Sequence of chain 1.K:
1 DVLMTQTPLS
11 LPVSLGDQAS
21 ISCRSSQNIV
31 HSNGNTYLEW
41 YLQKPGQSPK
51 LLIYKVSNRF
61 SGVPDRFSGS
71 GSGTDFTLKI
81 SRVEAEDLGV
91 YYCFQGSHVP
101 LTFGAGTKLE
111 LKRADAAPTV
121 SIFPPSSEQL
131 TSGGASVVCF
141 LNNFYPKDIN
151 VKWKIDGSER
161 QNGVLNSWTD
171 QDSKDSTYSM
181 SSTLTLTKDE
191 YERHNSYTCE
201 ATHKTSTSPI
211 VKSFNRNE

A small-molecule ligand and the protein it binds are described below.
Small molecule (SMILES): C[C@H](N)C(=O)N[C@@H](CCC(=O)O)C(=O)N[C@@H](Cc1ccccc1)C(=O)N[C@@H](CCCN=C(N)N)C(=O)N[C@H](C=O)CC1=NC=NC1

Binding-site contacts:
Ligand atom OE2 contacts residue SER32 of chain 1.K at 2.9 Å (h-bond).
Ligand atom CD2 contacts residue HIS31 of chain 1.K at 3.6 Å.
Ligand atom CD contacts residue HIS31 of chain 1.K at 3.6 Å.
Ligand atom O contacts residue HIS31 of chain 1.K at 3.1 Å (h-bond).
Ligand atom N contacts residue TYR54 of chain 1.J at 3.6 Å.
Ligand atom CB contacts residue TYR54 of chain 1.J at 3.5 Å (hydrophobic).
Ligand atom O contacts residue VAL99 of chain 1.K at 3.5 Å (h-bond).
Ligand atom O contacts residue TYR54 of chain 1.J at 2.9 Å (h-bond).
Ligand atom O contacts residue ILE102 of chain 1.J at 3.3 Å.
Ligand atom ND1 contacts residue ASP108 of chain 1.J at 2.5 Å (salt-bridge).
Ligand atom NE2 contacts residue TYR37 of chain 1.K at 3.4 Å.
Ligand atom CG contacts residue TYR37 of chain 1.K at 3.6 Å (hydrophobic).
Ligand atom CE1 contacts residue TYR54 of chain 1.J at 3.5 Å (hydrophobic).
Ligand atom OE1 contacts residue SER32 of chain 1.K at 2.6 Å (h-bond).
Ligand atom CB contacts residue ARG60 of chain 1.J at 3.5 Å.
Ligand atom CE2 contacts residue TYR54 of chain 1.J at 3.1 Å (hydrophobic).
Ligand atom CB contacts residue SER97 of chain 1.K at 3.4 Å.
Ligand atom CD contacts residue SER32 of chain 1.K at 3.3 Å.
Ligand atom O contacts residue ILE103 of chain 1.J at 3.0 Å (h-bond).
Ligand atom CA contacts residue SER97 of chain 1.K at 3.4 Å.
Ligand atom NH2 contacts residue ASP56 of chain 1.J at 2.9 Å (salt-bridge).
Ligand atom OE1 contacts residue HIS31 of chain 1.K at 3.1 Å (h-bond).
Ligand atom N contacts residue SER97 of chain 1.K at 3.1 Å (h-bond).
Ligand atom CG contacts residue ASP108 of chain 1.J at 3.6 Å.
Ligand atom CD contacts residue ASP58 of chain 1.J at 3.6 Å.
Ligand atom NE2 contacts residue GLY96 of chain 1.K at 2.6 Å (h-bond).
Ligand atom CB contacts residue TYR37 of chain 1.K at 3.6 Å (hydrophobic).
Ligand atom CZ contacts residue TYR54 of chain 1.J at 3.0 Å (hydrophobic).
Ligand atom CE1 contacts residue GLY96 of chain 1.K at 3.4 Å.
Ligand atom CZ contacts residue ASP56 of chain 1.J at 3.5 Å.
Ligand atom CE1 contacts residue LEU101 of chain 1.K at 3.6 Å (hydrophobic).
Ligand atom CG contacts residue SER97 of chain 1.K at 3.5 Å.
Ligand atom O contacts residue ARG60 of chain 1.J at 2.9 Å (salt-bridge).
Ligand atom CD1 contacts residue LEU101 of chain 1.K at 3.5 Å (hydrophobic).
Ligand atom NH2 contacts residue TRP55 of chain 1.J at 3.6 Å.
Ligand atom NH1 contacts residue ASP58 of chain 1.J at 3.1 Å (salt-bridge).
Ligand atom CE1 contacts residue ASP108 of chain 1.J at 3.3 Å.
Ligand atom CD2 contacts residue TYR37 of chain 1.K at 3.3 Å (hydrophobic).
Ligand atom NH1 contacts residue ASP56 of chain 1.J at 3.2 Å (salt-bridge).
Ligand atom OE2 contacts residue HIS31 of chain 1.K at 3.6 Å.

Sequence of chain 1.J:
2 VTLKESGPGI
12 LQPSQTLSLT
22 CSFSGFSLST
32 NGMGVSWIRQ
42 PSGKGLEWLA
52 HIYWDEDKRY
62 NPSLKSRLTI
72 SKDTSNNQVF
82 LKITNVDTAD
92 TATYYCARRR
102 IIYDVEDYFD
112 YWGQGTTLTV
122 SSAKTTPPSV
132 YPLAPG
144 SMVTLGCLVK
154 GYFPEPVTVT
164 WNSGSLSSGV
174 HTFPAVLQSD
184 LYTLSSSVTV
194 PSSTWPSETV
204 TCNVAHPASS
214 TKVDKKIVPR